The small molecule below binds the protein below.
Small molecule (SMILES): CC(=O)N[C@@H]1[C@@H](O)[C@H](O)[C@@H](CO)O[C@H]1O

Sequence of chain 3.B:
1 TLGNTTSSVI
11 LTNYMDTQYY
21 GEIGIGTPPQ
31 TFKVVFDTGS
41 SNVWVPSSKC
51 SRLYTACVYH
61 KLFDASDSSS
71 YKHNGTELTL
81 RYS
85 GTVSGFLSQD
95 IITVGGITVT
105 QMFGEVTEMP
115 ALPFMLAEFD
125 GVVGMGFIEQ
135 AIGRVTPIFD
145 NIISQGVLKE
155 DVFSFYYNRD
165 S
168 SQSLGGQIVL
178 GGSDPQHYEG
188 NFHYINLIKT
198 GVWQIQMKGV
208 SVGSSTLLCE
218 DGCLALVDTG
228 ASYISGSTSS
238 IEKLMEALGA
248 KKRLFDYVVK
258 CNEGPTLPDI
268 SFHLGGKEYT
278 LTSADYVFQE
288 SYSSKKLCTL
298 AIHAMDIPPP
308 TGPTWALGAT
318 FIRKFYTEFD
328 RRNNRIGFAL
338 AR

Binding-site contacts:
Ligand atom C5 contacts residue ASN74 of chain 3.B at 3.6 Å.
Ligand atom C2 contacts residue ASN74 of chain 3.B at 2.5 Å.
Ligand atom O5 contacts residue ASN74 of chain 3.B at 2.4 Å (h-bond).
Ligand atom N2 contacts residue ASN74 of chain 3.B at 2.9 Å (h-bond).
Ligand atom O5 contacts residue MET106 of chain 3.B at 3.9 Å.
Ligand atom C1 contacts residue ASN74 of chain 3.B at 1.4 Å.
Ligand atom C1 contacts residue LEU91 of chain 3.B at 4.3 Å (hydrophobic).
Ligand atom C4 contacts residue ASN74 of chain 3.B at 4.3 Å.
Ligand atom C2 contacts residue THR76 of chain 3.B at 4.2 Å.
Ligand atom O7 contacts residue ASN74 of chain 3.B at 3.6 Å (h-bond).
Ligand atom N2 contacts residue THR76 of chain 3.B at 3.7 Å.
Ligand atom C3 contacts residue ASN74 of chain 3.B at 3.8 Å.
Ligand atom C3 contacts residue THR76 of chain 3.B at 4.3 Å.
Ligand atom C7 contacts residue ASN74 of chain 3.B at 3.4 Å.
Ligand atom C1 contacts residue THR76 of chain 3.B at 3.9 Å.
Ligand atom O5 contacts residue LEU91 of chain 3.B at 4.3 Å.
Ligand atom C8 contacts residue ASN74 of chain 3.B at 3.2 Å.